Binding-site contacts:
Ligand atom C5 contacts residue ASN193 of chain 1.B at 3.7 Å.
Ligand atom C2 contacts residue ASN192 of chain 1.B at 3.8 Å.
Ligand atom O7 contacts residue ASN192 of chain 1.B at 2.8 Å (h-bond).
Ligand atom C4 contacts residue ASN193 of chain 1.B at 4.2 Å.
Ligand atom C8 contacts residue ASN193 of chain 1.B at 4.0 Å.
Ligand atom O7 contacts residue ASN193 of chain 1.B at 4.4 Å.
Ligand atom O7 contacts residue GLU161 of chain 1.B at 4.1 Å.
Ligand atom C7 contacts residue ASN193 of chain 1.B at 3.6 Å.
Ligand atom N2 contacts residue GLU161 of chain 1.B at 4.4 Å.
Ligand atom C7 contacts residue GLU161 of chain 1.B at 3.8 Å.
Ligand atom C1 contacts residue ASN192 of chain 1.B at 4.2 Å.
Ligand atom C3 contacts residue ASN192 of chain 1.B at 4.4 Å.
Ligand atom C1 contacts residue ASN193 of chain 1.B at 1.4 Å.
Ligand atom C8 contacts residue GLU161 of chain 1.B at 3.3 Å.
Ligand atom C3 contacts residue ASN193 of chain 1.B at 3.8 Å.
Ligand atom C7 contacts residue ASN192 of chain 1.B at 3.1 Å.
Ligand atom N2 contacts residue ASN193 of chain 1.B at 2.9 Å (h-bond).
Ligand atom C2 contacts residue ASN193 of chain 1.B at 2.5 Å.
Ligand atom O5 contacts residue ASN193 of chain 1.B at 2.4 Å (h-bond).
Ligand atom N2 contacts residue ASN192 of chain 1.B at 2.6 Å (h-bond).

A small-molecule ligand and the protein it binds are described below.
Small molecule (SMILES): CC(=O)N[C@@H]1[C@@H](O)[C@H](O)[C@@H](CO)O[C@H]1O

Sequence of chain 1.B:
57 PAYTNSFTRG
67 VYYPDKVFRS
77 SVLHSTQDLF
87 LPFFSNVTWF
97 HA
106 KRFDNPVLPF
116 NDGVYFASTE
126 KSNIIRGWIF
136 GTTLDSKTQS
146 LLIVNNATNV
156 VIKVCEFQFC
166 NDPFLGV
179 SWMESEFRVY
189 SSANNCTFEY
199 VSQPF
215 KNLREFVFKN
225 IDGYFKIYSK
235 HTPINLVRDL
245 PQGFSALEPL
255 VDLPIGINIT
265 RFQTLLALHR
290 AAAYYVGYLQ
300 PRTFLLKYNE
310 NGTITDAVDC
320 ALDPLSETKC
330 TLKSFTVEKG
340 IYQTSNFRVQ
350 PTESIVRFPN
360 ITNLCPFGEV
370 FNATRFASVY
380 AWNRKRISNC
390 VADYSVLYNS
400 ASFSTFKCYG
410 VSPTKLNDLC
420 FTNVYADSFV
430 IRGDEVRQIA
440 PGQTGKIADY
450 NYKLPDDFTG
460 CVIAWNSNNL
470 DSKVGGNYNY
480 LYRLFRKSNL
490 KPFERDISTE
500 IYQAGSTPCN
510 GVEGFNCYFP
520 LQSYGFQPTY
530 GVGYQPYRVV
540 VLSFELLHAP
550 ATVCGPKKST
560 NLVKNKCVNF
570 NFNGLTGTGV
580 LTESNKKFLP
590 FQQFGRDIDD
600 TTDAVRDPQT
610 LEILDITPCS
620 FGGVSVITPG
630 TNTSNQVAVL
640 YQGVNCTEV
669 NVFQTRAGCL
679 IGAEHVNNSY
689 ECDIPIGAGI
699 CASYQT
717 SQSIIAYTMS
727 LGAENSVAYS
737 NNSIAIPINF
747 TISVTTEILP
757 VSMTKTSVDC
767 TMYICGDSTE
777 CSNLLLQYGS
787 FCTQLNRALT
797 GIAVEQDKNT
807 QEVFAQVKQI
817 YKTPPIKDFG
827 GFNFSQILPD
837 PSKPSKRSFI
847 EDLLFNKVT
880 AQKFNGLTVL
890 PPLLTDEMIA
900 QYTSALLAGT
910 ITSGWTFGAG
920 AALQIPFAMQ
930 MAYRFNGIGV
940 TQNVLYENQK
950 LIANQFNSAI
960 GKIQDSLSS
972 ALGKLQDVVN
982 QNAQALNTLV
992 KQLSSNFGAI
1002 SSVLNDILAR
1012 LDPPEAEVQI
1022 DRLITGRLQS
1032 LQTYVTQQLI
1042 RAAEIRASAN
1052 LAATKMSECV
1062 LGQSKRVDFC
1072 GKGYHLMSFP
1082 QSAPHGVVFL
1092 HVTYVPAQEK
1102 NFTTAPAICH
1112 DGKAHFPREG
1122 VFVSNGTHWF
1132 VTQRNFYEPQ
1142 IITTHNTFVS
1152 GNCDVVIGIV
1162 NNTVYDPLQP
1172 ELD